Binding-site contacts:
Ligand atom CE contacts residue VAL197 of chain 1.A at 3.2 Å (hydrophobic).
Ligand atom O contacts residue PHE130 of chain 1.A at 3.9 Å.
Ligand atom CB contacts residue GLY198 of chain 1.A at 4.2 Å.
Ligand atom O contacts residue ARG155 of chain 1.A at 2.8 Å (salt-bridge).
Ligand atom C contacts residue TYR200 of chain 1.A at 4.0 Å (hydrophobic).
Ligand atom CA contacts residue ASP148 of chain 1.A at 3.9 Å.
Ligand atom N contacts residue TYR243 of chain 1.A at 2.9 Å (h-bond).
Ligand atom CE contacts residue SER199 of chain 1.A at 3.6 Å.
Ligand atom SD contacts residue GLN196 of chain 1.A at 3.5 Å (h-bond).
Ligand atom CE contacts residue GLN196 of chain 1.A at 3.6 Å.
Ligand atom N contacts residue TRP266 of chain 1.A at 3.9 Å.
Ligand atom CB contacts residue PHE130 of chain 1.A at 3.4 Å (hydrophobic).
Ligand atom O contacts residue ASP148 of chain 1.A at 3.7 Å.
Ligand atom SD contacts residue ARG79 of chain 1.A at 3.4 Å (salt-bridge).
Ligand atom OXT contacts residue GLY198 of chain 1.A at 4.0 Å.
Ligand atom CE contacts residue ASN127 of chain 1.A at 4.0 Å.
Ligand atom CA contacts residue GLU240 of chain 1.A at 3.1 Å.
Ligand atom C contacts residue ARG155 of chain 1.A at 3.5 Å.
Ligand atom CE contacts residue GLY198 of chain 1.A at 3.8 Å.
Ligand atom CE contacts residue ARG79 of chain 1.A at 4.1 Å.
Ligand atom CB contacts residue ASP148 of chain 1.A at 4.0 Å.
Ligand atom O contacts residue ALA150 of chain 1.A at 2.9 Å (h-bond).
Ligand atom CG contacts residue ASP148 of chain 1.A at 3.5 Å.
Ligand atom OXT contacts residue SER199 of chain 1.A at 3.6 Å.
Ligand atom CA contacts residue TYR243 of chain 1.A at 3.9 Å (hydrophobic).
Ligand atom OXT contacts residue ARG155 of chain 1.A at 2.9 Å (salt-bridge).
Ligand atom OXT contacts residue PHE130 of chain 1.A at 3.8 Å.
Ligand atom N contacts residue GLU240 of chain 1.A at 2.6 Å (salt-bridge).
Ligand atom O contacts residue ILE149 of chain 1.A at 3.8 Å.
Ligand atom N contacts residue ASP148 of chain 1.A at 2.9 Å (salt-bridge).
Ligand atom C contacts residue ALA150 of chain 1.A at 4.0 Å (hydrophobic).
Ligand atom C contacts residue PHE130 of chain 1.A at 4.1 Å (hydrophobic).
Ligand atom CG contacts residue TYR243 of chain 1.A at 3.1 Å (hydrophobic).
Ligand atom C contacts residue GLU240 of chain 1.A at 3.8 Å.
Ligand atom O contacts residue GLU240 of chain 1.A at 4.2 Å.
Ligand atom OXT contacts residue TYR200 of chain 1.A at 3.0 Å (h-bond).
Ligand atom SD contacts residue TYR243 of chain 1.A at 3.3 Å (h-bond).
Ligand atom CB contacts residue TYR243 of chain 1.A at 4.0 Å (hydrophobic).
Ligand atom CG contacts residue ARG79 of chain 1.A at 3.4 Å.
Ligand atom CG contacts residue PHE130 of chain 1.A at 3.4 Å (hydrophobic).

Sequence of chain 1.A:
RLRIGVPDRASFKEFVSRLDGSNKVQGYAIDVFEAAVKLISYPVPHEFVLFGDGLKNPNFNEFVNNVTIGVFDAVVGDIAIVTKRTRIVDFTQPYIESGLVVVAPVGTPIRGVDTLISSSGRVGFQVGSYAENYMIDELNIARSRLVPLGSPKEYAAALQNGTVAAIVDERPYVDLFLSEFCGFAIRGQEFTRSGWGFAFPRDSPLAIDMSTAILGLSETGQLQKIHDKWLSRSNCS

A small-molecule ligand and the protein it binds are described below.
Small molecule (SMILES): CSCC[C@H](N)C(=O)O